Binding-site contacts:
Ligand atom C3 contacts residue HIS293 of chain 1.A at 4.1 Å.
Ligand atom N2 contacts residue ASN295 of chain 1.A at 2.8 Å (h-bond).
Ligand atom C8 contacts residue THR259 of chain 1.A at 3.8 Å.
Ligand atom O5 contacts residue THR373 of chain 1.A at 3.9 Å.
Ligand atom C7 contacts residue ASN295 of chain 1.A at 3.7 Å.
Ligand atom C2 contacts residue ASN295 of chain 1.A at 2.4 Å.
Ligand atom C5 contacts residue THR373 of chain 1.A at 3.9 Å.
Ligand atom C8 contacts residue THR261 of chain 1.A at 3.8 Å.
Ligand atom O5 contacts residue ASN295 of chain 1.A at 2.4 Å (h-bond).
Ligand atom C3 contacts residue ASN295 of chain 1.A at 3.8 Å.
Ligand atom C4 contacts residue ASN295 of chain 1.A at 4.2 Å.
Ligand atom C1 contacts residue ASN295 of chain 1.A at 1.4 Å.
Ligand atom C1 contacts residue HIS293 of chain 1.A at 4.2 Å.
Ligand atom O5 contacts residue THR371 of chain 1.A at 3.6 Å.
Ligand atom O7 contacts residue ASN295 of chain 1.A at 4.2 Å.
Ligand atom C6 contacts residue THR373 of chain 1.A at 3.7 Å.
Ligand atom C1 contacts residue THR371 of chain 1.A at 4.4 Å.
Ligand atom C5 contacts residue ASN295 of chain 1.A at 3.7 Å.
Ligand atom C2 contacts residue HIS293 of chain 1.A at 4.2 Å.
Ligand atom C6 contacts residue THR371 of chain 1.A at 4.4 Å.
Ligand atom N2 contacts residue HIS293 of chain 1.A at 3.9 Å.

Sequence of chain 1.A:
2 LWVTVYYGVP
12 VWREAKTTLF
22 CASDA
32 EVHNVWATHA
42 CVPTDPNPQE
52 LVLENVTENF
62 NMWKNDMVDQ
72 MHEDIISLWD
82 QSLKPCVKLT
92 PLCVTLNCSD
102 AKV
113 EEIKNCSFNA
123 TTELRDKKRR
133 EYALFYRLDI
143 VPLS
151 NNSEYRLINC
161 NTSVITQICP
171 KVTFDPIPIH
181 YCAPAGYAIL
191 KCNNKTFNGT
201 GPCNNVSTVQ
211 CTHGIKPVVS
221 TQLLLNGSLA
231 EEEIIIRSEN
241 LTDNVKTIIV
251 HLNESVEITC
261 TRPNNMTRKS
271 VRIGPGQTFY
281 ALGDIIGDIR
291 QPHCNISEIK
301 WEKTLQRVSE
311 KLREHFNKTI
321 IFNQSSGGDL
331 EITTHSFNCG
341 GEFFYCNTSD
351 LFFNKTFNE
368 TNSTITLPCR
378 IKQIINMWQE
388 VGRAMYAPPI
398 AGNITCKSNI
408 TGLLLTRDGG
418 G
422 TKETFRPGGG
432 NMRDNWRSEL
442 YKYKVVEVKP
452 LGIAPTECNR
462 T

A small-molecule ligand and the protein it binds are described below.
Small molecule (SMILES): CC(=O)N[C@H]1[C@H](O[C@H]2[C@H](O)[C@@H](NC(C)=O)CO[C@@H]2CO)O[C@H](CO)[C@@H](O)[C@@H]1O